Sequence of chain 1.A:
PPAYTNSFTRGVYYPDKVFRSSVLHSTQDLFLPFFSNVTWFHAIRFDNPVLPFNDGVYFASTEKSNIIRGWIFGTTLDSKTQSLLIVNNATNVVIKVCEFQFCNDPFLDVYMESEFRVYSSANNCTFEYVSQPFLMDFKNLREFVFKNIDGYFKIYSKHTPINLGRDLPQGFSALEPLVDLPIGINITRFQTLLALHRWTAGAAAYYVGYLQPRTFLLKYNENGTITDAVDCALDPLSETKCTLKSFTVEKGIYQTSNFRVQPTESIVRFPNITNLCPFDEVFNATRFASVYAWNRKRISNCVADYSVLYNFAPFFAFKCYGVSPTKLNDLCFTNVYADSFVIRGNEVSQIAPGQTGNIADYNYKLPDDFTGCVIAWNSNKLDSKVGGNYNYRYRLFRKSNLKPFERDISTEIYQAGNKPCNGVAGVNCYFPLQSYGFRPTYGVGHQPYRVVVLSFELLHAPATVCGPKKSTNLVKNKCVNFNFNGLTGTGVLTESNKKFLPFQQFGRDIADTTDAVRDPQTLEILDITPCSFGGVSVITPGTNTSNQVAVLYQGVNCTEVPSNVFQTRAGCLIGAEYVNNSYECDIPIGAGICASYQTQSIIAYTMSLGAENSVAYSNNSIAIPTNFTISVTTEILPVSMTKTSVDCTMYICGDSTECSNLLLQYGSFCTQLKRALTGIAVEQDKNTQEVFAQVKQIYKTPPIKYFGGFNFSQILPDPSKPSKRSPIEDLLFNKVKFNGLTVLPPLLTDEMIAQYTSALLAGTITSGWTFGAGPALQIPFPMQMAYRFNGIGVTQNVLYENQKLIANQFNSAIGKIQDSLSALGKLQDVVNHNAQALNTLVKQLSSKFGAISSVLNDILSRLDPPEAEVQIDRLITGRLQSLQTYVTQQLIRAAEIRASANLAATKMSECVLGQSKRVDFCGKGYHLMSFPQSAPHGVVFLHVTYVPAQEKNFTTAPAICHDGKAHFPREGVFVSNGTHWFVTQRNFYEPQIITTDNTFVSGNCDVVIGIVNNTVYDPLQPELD

Sequence of chain 1.B:
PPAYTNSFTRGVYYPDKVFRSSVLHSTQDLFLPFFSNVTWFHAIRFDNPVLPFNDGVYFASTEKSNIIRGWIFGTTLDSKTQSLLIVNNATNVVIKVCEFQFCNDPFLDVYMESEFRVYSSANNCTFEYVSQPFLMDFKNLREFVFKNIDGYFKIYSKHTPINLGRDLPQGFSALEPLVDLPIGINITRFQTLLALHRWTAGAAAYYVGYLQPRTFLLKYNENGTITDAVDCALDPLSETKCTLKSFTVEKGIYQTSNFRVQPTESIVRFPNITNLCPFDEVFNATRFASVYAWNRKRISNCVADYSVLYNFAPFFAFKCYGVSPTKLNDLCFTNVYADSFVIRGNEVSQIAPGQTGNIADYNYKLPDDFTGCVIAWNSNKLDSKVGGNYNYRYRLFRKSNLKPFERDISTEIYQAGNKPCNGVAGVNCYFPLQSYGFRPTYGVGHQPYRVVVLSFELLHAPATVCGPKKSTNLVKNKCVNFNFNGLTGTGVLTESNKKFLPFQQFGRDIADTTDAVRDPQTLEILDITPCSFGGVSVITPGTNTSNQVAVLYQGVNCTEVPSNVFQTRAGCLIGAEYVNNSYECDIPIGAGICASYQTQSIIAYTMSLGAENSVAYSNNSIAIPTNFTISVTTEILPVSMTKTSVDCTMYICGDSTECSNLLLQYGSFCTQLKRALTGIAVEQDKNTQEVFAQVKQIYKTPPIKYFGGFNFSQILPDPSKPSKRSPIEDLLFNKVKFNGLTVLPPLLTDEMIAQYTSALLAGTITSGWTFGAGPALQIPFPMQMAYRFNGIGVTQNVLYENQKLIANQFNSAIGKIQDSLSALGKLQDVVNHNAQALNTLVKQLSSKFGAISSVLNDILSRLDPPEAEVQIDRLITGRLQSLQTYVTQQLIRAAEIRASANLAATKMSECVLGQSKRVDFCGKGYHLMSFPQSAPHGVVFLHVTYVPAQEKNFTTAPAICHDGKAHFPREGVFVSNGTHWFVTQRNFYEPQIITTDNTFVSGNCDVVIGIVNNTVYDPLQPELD

Binding-site contacts:
Ligand atom C5 contacts residue ASN232 of chain 1.B at 3.7 Å.
Ligand atom C1 contacts residue ASN232 of chain 1.B at 1.4 Å.
Ligand atom C3 contacts residue ASN232 of chain 1.B at 3.8 Å.
Ligand atom O4 contacts residue GLU463 of chain 1.A at 2.9 Å (salt-bridge).
Ligand atom N2 contacts residue ASN232 of chain 1.B at 2.8 Å (h-bond).
Ligand atom C4 contacts residue ASN232 of chain 1.B at 4.2 Å.
Ligand atom C5 contacts residue GLU463 of chain 1.A at 3.5 Å.
Ligand atom C3 contacts residue ARG464 of chain 1.A at 4.2 Å.
Ligand atom O7 contacts residue ASN232 of chain 1.B at 3.5 Å (h-bond).
Ligand atom C3 contacts residue GLU463 of chain 1.A at 4.1 Å.
Ligand atom C2 contacts residue ASN232 of chain 1.B at 2.4 Å.
Ligand atom O3 contacts residue ARG464 of chain 1.A at 3.3 Å (salt-bridge).
Ligand atom C4 contacts residue GLU463 of chain 1.A at 3.7 Å.
Ligand atom C8 contacts residue ASN232 of chain 1.B at 4.4 Å.
Ligand atom C6 contacts residue GLU463 of chain 1.A at 4.1 Å.
Ligand atom C7 contacts residue ASN232 of chain 1.B at 3.3 Å.
Ligand atom O5 contacts residue ASN232 of chain 1.B at 2.4 Å (h-bond).

This small molecule binds to this protein.
Small molecule (SMILES): CC(=O)N[C@@H]1[C@@H](O)[C@H](O)[C@@H](CO)O[C@H]1O